A small-molecule ligand and the protein it binds are described below.
Small molecule (SMILES): CCS(=O)(=O)O

Binding-site contacts:
Ligand atom C1 contacts residue MG1 of chain 1.Q at 3.6 Å.
Ligand atom O1 contacts residue TYR128 of chain 1.F at 3.5 Å (h-bond).
Ligand atom S contacts residue THR126 of chain 1.F at 4.0 Å.
Ligand atom S contacts residue ARG160 of chain 1.F at 4.1 Å.
Ligand atom O1 contacts residue GLY127 of chain 1.F at 2.8 Å (h-bond).
Ligand atom O2 contacts residue ALA14 of chain 1.F at 2.7 Å (h-bond).
Ligand atom S contacts residue GLY127 of chain 1.F at 3.6 Å.
Ligand atom O2 contacts residue TRP13 of chain 1.F at 3.8 Å.
Ligand atom C1 contacts residue CYS22 of chain 1.F at 3.5 Å (hydrophobic).
Ligand atom S contacts residue MG1 of chain 1.Q at 3.6 Å.
Ligand atom O2 contacts residue MG1 of chain 1.Q at 2.8 Å.
Ligand atom S contacts residue ASP12 of chain 1.F at 4.0 Å.
Ligand atom O3 contacts residue ASP12 of chain 1.F at 3.5 Å (salt-bridge).
Ligand atom O1 contacts residue ARG160 of chain 1.F at 4.5 Å.
Ligand atom O2 contacts residue ASP12 of chain 1.F at 3.2 Å (salt-bridge).
Ligand atom O1 contacts residue THR126 of chain 1.F at 2.6 Å (h-bond).
Ligand atom S contacts residue ALA14 of chain 1.F at 3.9 Å.
Ligand atom O1 contacts residue TRP13 of chain 1.F at 4.3 Å.
Ligand atom C2 contacts residue MG1 of chain 1.Q at 4.0 Å.
Ligand atom C2 contacts residue TYR128 of chain 1.F at 4.0 Å (hydrophobic).
Ligand atom C2 contacts residue ALA14 of chain 1.F at 3.6 Å (hydrophobic).
Ligand atom O3 contacts residue GLY127 of chain 1.F at 3.4 Å (h-bond).
Ligand atom O1 contacts residue ALA14 of chain 1.F at 4.3 Å.
Ligand atom O3 contacts residue ARG160 of chain 1.F at 2.8 Å (salt-bridge).
Ligand atom C1 contacts residue ALA14 of chain 1.F at 3.6 Å (hydrophobic).
Ligand atom O3 contacts residue MG1 of chain 1.Q at 3.6 Å.
Ligand atom O1 contacts residue ASP12 of chain 1.F at 4.5 Å.
Ligand atom O3 contacts residue THR126 of chain 1.F at 4.3 Å.

Sequence of chain 1.F:
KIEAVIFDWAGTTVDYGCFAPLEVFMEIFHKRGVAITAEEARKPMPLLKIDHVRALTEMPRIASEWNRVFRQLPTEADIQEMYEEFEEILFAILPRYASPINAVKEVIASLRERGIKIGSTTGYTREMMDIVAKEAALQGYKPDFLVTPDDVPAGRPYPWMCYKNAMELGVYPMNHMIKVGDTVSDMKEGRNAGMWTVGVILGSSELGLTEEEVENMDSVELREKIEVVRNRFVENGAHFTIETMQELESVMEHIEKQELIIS